Binding-site contacts:
Ligand atom O6 contacts residue ASN280 of chain 1.D at 3.0 Å (h-bond).
Ligand atom C5 contacts residue NAG2 of chain 1.O at 4.1 Å.
Ligand atom C2 contacts residue ASN316 of chain 1.D at 4.5 Å.
Ligand atom C1 contacts residue NAG1 of chain 1.O at 4.3 Å.
Ligand atom C5 contacts residue ASN398 of chain 1.D at 3.7 Å.
Ligand atom O5 contacts residue NAG2 of chain 1.O at 4.1 Å.
Ligand atom O6 contacts residue NAG1 of chain 1.O at 3.1 Å.
Ligand atom C4 contacts residue NAG1 of chain 1.O at 3.5 Å.
Ligand atom O7 contacts residue ASN398 of chain 1.D at 3.2 Å (h-bond).
Ligand atom C8 contacts residue ASN398 of chain 1.D at 4.5 Å.
Ligand atom C4 contacts residue ASN398 of chain 1.D at 4.2 Å.
Ligand atom C6 contacts residue NAG1 of chain 1.O at 3.5 Å.
Ligand atom O6 contacts residue NAG2 of chain 1.O at 4.1 Å.
Ligand atom C8 contacts residue GLU397 of chain 1.D at 4.3 Å.
Ligand atom O5 contacts residue NAG1 of chain 1.O at 4.3 Å.
Ligand atom C6 contacts residue ASN316 of chain 1.D at 4.3 Å.
Ligand atom C1 contacts residue ASN316 of chain 1.D at 4.1 Å.
Ligand atom C5 contacts residue NAG1 of chain 1.O at 4.3 Å.
Ligand atom O5 contacts residue ASN398 of chain 1.D at 2.4 Å (h-bond).
Ligand atom C5 contacts residue ASN316 of chain 1.D at 4.4 Å.
Ligand atom N2 contacts residue NAG1 of chain 1.O at 4.4 Å.
Ligand atom N2 contacts residue ASN398 of chain 1.D at 2.9 Å (h-bond).
Ligand atom C1 contacts residue ASN398 of chain 1.D at 1.4 Å.
Ligand atom O3 contacts residue NAG2 of chain 1.O at 3.8 Å.
Ligand atom O7 contacts residue NAG2 of chain 1.O at 3.1 Å.
Ligand atom C7 contacts residue NAG2 of chain 1.O at 4.2 Å.
Ligand atom C6 contacts residue NAG2 of chain 1.O at 3.1 Å.
Ligand atom C2 contacts residue NAG1 of chain 1.O at 4.5 Å.
Ligand atom O5 contacts residue ASN316 of chain 1.D at 3.4 Å (h-bond).
Ligand atom C3 contacts residue ASN398 of chain 1.D at 3.8 Å.
Ligand atom C2 contacts residue ASN398 of chain 1.D at 2.5 Å.
Ligand atom O4 contacts residue NAG1 of chain 1.O at 3.0 Å (h-bond).
Ligand atom C6 contacts residue ASN280 of chain 1.D at 3.3 Å.
Ligand atom C7 contacts residue ASN398 of chain 1.D at 3.3 Å.

The small molecule below binds the protein below.
Small molecule (SMILES): CC(=O)N[C@H]1[C@H](O[C@H]2[C@H](O)[C@@H](NC(C)=O)CO[C@@H]2CO)O[C@H](CO)[C@@H](O[C@@H]2O[C@H](CO)[C@@H](O)[C@H](O)[C@H]2NC(C)=O)[C@@H]1O

Sequence of chain 1.D:
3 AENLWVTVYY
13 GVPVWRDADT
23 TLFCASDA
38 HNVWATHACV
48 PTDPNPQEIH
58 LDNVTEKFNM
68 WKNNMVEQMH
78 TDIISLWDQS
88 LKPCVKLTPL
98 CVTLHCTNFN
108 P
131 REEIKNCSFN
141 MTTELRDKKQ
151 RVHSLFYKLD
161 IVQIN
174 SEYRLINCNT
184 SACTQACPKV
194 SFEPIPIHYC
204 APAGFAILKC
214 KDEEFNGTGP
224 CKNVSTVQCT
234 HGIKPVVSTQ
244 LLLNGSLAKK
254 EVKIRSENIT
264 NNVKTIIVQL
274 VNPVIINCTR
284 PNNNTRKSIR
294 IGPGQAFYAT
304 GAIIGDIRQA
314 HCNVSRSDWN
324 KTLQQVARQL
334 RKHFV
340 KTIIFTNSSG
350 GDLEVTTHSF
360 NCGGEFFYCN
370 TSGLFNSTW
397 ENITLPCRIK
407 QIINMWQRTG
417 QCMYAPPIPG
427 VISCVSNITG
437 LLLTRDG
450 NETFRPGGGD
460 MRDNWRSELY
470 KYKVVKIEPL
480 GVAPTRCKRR